A protein and the small-molecule ligand that binds it are described below.
Small molecule (SMILES): Cc1cc(CCCCCCCOc2ccc(C3=NCCO3)cc2)on1

Sequence of chain 1.A:
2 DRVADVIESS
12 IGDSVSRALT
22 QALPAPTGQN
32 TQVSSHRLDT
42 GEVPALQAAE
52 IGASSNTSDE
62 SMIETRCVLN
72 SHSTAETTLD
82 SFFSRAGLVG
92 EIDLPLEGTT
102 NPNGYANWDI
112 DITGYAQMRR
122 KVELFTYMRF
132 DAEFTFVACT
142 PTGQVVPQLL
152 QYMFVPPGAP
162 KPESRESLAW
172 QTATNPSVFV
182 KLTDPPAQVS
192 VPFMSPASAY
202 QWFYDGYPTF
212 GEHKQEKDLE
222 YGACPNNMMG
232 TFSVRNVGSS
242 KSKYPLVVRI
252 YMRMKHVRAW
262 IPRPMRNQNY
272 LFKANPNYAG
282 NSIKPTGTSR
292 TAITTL

Sequence of chain 2.C:
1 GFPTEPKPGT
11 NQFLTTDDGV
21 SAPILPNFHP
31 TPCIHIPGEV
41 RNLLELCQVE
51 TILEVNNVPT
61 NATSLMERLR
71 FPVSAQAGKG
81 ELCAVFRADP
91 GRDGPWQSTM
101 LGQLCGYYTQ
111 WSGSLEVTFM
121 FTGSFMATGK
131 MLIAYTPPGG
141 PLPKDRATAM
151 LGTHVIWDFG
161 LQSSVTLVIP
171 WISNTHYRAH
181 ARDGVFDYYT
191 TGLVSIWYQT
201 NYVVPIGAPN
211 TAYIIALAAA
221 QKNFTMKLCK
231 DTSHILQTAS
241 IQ

Sequence of chain 1.C:
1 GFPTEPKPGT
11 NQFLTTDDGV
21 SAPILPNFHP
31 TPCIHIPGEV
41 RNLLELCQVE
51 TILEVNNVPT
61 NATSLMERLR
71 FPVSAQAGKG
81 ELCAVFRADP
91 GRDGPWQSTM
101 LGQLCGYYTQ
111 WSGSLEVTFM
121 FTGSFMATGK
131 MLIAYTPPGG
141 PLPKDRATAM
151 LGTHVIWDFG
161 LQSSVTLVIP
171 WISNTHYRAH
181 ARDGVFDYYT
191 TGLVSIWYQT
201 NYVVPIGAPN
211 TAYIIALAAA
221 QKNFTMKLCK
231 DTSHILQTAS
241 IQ

Binding-site contacts:
Ligand atom O1 contacts residue PHE155 of chain 1.A at 3.4 Å.
Ligand atom C5B contacts residue ASP112 of chain 1.A at 4.0 Å.
Ligand atom C3B contacts residue TRP203 of chain 1.A at 3.1 Å (hydrophobic).
Ligand atom C4A contacts residue THR114 of chain 1.A at 3.5 Å.
Ligand atom C5B contacts residue ILE113 of chain 1.A at 3.5 Å (hydrophobic).
Ligand atom N2 contacts residue PHE233 of chain 1.A at 3.7 Å.
Ligand atom C2B contacts residue TRP203 of chain 1.A at 4.0 Å (hydrophobic).
Ligand atom C5B contacts residue ILE111 of chain 1.A at 3.9 Å (hydrophobic).
Ligand atom C2B contacts residue TYR201 of chain 1.A at 3.5 Å (hydrophobic).
Ligand atom C5A contacts residue ASN228 of chain 1.A at 4.0 Å.
Ligand atom C2C contacts residue PHE155 of chain 1.A at 3.9 Å (hydrophobic).
Ligand atom C4A contacts residue ASP112 of chain 1.A at 2.6 Å.
Ligand atom C2A contacts residue TRP203 of chain 1.A at 3.6 Å (hydrophobic).
Ligand atom C6C contacts residue TYR201 of chain 1.A at 3.9 Å (hydrophobic).
Ligand atom C2C contacts residue VAL192 of chain 1.A at 3.7 Å (hydrophobic).
Ligand atom C2A contacts residue ASP112 of chain 1.A at 3.8 Å.
Ligand atom C3B contacts residue ASN228 of chain 1.A at 4.0 Å.
Ligand atom C6B contacts residue ILE113 of chain 1.A at 4.0 Å (hydrophobic).
Ligand atom C5 contacts residue PHE155 of chain 1.A at 3.9 Å (hydrophobic).
Ligand atom N3A contacts residue ILE113 of chain 1.A at 3.8 Å.
Ligand atom C31 contacts residue ILE24 of chain 1.C at 3.6 Å (hydrophobic).
Ligand atom C4C contacts residue VAL192 of chain 1.A at 3.5 Å (hydrophobic).
Ligand atom C4B contacts residue TRP203 of chain 1.A at 3.5 Å (hydrophobic).
Ligand atom O1A contacts residue ASN228 of chain 1.A at 3.7 Å.
Ligand atom O1A contacts residue TRP203 of chain 1.A at 3.3 Å.
Ligand atom C31 contacts residue VAL179 of chain 1.A at 3.3 Å (hydrophobic).
Ligand atom N2 contacts residue PHE155 of chain 1.A at 3.5 Å.
Ligand atom C4B contacts residue ILE113 of chain 1.A at 4.0 Å (hydrophobic).
Ligand atom C5 contacts residue PHE233 of chain 1.A at 4.0 Å (hydrophobic).
Ligand atom O1B contacts residue TYR201 of chain 1.A at 3.4 Å.
Ligand atom C3C contacts residue PHE135 of chain 1.A at 3.8 Å (hydrophobic).
Ligand atom C5C contacts residue PHE135 of chain 1.A at 3.5 Å (hydrophobic).
Ligand atom O1 contacts residue PHE233 of chain 1.A at 3.1 Å.
Ligand atom N3A contacts residue ASP112 of chain 1.A at 2.5 Å (salt-bridge).
Ligand atom N3A contacts residue THR114 of chain 1.A at 4.0 Å.
Ligand atom C4C contacts residue PHE135 of chain 1.A at 3.8 Å (hydrophobic).
Ligand atom C31 contacts residue PRO177 of chain 1.A at 3.9 Å (hydrophobic).
Ligand atom C4 contacts residue ILE24 of chain 1.C at 4.0 Å (hydrophobic).
Ligand atom C5C contacts residue ILE111 of chain 1.A at 3.8 Å (hydrophobic).
Ligand atom C5A contacts residue ASP112 of chain 1.A at 4.0 Å.